Binding-site contacts:
Ligand atom C11 contacts residue GLU89 of chain 1.A at 3.4 Å.
Ligand atom O3 contacts residue GLU673 of chain 1.A at 2.8 Å (salt-bridge).
Ligand atom O5 contacts residue HIS378 of chain 1.A at 3.6 Å (h-bond).
Ligand atom O3 contacts residue ALA674 of chain 1.A at 3.3 Å (h-bond).
Ligand atom C17 contacts residue ASN283 of chain 1.A at 3.5 Å.
Ligand atom C10 contacts residue ASP284 of chain 1.A at 3.7 Å.
Ligand atom O6 contacts residue ASN485 of chain 1.A at 2.8 Å (h-bond).
Ligand atom O2 contacts residue TYR574 of chain 1.A at 3.1 Å (h-bond).
Ligand atom O3 contacts residue GLY676 of chain 1.A at 3.1 Å (h-bond).
Ligand atom C6 contacts residue HIS378 of chain 1.A at 3.5 Å.
Ligand atom C12 contacts residue GLU89 of chain 1.A at 3.6 Å.
Ligand atom O4 contacts residue ASN485 of chain 1.A at 3.5 Å (h-bond).
Ligand atom C17 contacts residue CO31 of chain 1.E at 3.3 Å.
Ligand atom O4 contacts residue SER675 of chain 1.A at 3.6 Å.
Ligand atom O6 contacts residue HIS378 of chain 1.A at 2.7 Å (h-bond).
Ligand atom C2 contacts residue HIS378 of chain 1.A at 3.4 Å.
Ligand atom C16 contacts residue ASN283 of chain 1.A at 3.4 Å.
Ligand atom O5 contacts residue LEU137 of chain 1.A at 3.6 Å.
Ligand atom O6 contacts residue VAL456 of chain 1.A at 3.8 Å.
Ligand atom C12 contacts residue ASP284 of chain 1.A at 3.7 Å.
Ligand atom C4 contacts residue GLY676 of chain 1.A at 3.8 Å.
Ligand atom O3 contacts residue SER675 of chain 1.A at 3.0 Å (h-bond).
Ligand atom O7 contacts residue LEU137 of chain 1.A at 3.0 Å (h-bond).
Ligand atom C11 contacts residue ASP284 of chain 1.A at 3.5 Å.
Ligand atom O4 contacts residue GLY676 of chain 1.A at 2.9 Å (h-bond).
Ligand atom N88 contacts residue THR379 of chain 1.A at 3.3 Å.
Ligand atom C16 contacts residue ARG293 of chain 1.A at 3.6 Å.
Ligand atom C6 contacts residue GLY136 of chain 1.A at 3.7 Å.
Ligand atom C5 contacts residue LEU137 of chain 1.A at 3.8 Å (hydrophobic).
Ligand atom N1 contacts residue HIS378 of chain 1.A at 3.5 Å (h-bond).
Ligand atom C3 contacts residue GLU673 of chain 1.A at 3.4 Å.
Ligand atom C7 contacts residue LEU137 of chain 1.A at 3.5 Å (hydrophobic).
Ligand atom C15 contacts residue ASP284 of chain 1.A at 3.6 Å.
Ligand atom C14 contacts residue HIS342 of chain 1.A at 3.7 Å.
Ligand atom N13 contacts residue ASN283 of chain 1.A at 3.3 Å (h-bond).
Ligand atom C5 contacts residue GLY136 of chain 1.A at 3.7 Å.
Ligand atom C6 contacts residue ASN485 of chain 1.A at 3.3 Å.
Ligand atom N88 contacts residue HIS378 of chain 1.A at 3.6 Å.
Ligand atom C13 contacts residue ASN283 of chain 1.A at 3.6 Å.
Ligand atom O2 contacts residue GLU673 of chain 1.A at 3.1 Å (salt-bridge).

This protein binds this small molecule.
Small molecule (SMILES): CN(C)c1ccc(/C=C(\C#N)C(=O)N[C@@H]2O[C@H](CO)[C@@H](O)[C@H](O)[C@H]2O)cc1

Sequence of chain 1.A:
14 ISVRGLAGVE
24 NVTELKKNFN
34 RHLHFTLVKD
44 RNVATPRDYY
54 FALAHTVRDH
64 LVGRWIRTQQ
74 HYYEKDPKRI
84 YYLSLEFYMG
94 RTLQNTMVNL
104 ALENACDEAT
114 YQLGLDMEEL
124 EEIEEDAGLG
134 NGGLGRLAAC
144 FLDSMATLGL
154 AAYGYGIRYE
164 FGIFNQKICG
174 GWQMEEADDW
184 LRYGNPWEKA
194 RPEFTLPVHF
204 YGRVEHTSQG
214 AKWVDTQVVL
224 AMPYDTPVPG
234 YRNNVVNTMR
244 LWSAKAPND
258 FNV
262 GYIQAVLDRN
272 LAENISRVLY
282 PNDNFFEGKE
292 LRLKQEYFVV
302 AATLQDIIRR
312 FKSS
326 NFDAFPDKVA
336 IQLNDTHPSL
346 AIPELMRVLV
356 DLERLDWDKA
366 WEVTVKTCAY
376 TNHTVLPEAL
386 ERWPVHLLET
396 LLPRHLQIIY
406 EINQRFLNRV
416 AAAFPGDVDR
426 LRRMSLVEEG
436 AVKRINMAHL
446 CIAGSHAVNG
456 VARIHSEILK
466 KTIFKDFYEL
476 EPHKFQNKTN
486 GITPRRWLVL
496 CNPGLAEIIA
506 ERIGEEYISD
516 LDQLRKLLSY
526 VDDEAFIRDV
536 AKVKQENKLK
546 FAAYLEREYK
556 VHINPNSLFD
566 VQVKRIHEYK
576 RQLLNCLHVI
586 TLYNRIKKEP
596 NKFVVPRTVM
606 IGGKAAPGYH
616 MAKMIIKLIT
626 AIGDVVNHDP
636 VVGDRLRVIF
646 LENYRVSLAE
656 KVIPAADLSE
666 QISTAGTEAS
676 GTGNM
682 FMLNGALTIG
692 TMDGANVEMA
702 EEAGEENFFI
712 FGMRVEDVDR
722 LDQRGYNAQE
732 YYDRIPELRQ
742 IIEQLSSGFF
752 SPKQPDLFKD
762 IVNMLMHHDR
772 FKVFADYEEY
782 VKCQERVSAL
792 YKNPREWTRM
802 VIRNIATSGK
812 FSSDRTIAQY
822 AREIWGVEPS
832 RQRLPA